Binding-site contacts:
Ligand atom C7 contacts residue ARG701 of chain 1.A at 4.2 Å.
Ligand atom C3 contacts residue ASN698 of chain 1.A at 3.8 Å.
Ligand atom O7 contacts residue ARG701 of chain 1.A at 4.0 Å.
Ligand atom C7 contacts residue ARG674 of chain 1.A at 3.9 Å.
Ligand atom C8 contacts residue ASN698 of chain 1.A at 3.5 Å.
Ligand atom C2 contacts residue ASN698 of chain 1.A at 2.5 Å.
Ligand atom C8 contacts residue ARG701 of chain 1.A at 4.0 Å.
Ligand atom N2 contacts residue ASN698 of chain 1.A at 3.0 Å (h-bond).
Ligand atom O7 contacts residue ASN698 of chain 1.A at 3.4 Å (h-bond).
Ligand atom O3 contacts residue ARG701 of chain 1.A at 4.2 Å.
Ligand atom C1 contacts residue ARG674 of chain 1.A at 3.9 Å.
Ligand atom C8 contacts residue ARG674 of chain 1.A at 3.4 Å.
Ligand atom C7 contacts residue ASN698 of chain 1.A at 3.4 Å.
Ligand atom N2 contacts residue ARG674 of chain 1.A at 3.5 Å (salt-bridge).
Ligand atom C5 contacts residue ASN698 of chain 1.A at 3.7 Å.
Ligand atom C4 contacts residue ASN698 of chain 1.A at 4.2 Å.
Ligand atom C1 contacts residue ASN698 of chain 1.A at 1.5 Å.
Ligand atom O5 contacts residue ASN698 of chain 1.A at 2.4 Å (h-bond).
Ligand atom O5 contacts residue ARG695 of chain 1.A at 4.0 Å.
Ligand atom O7 contacts residue SER697 of chain 1.A at 4.1 Å.

The protein below binds the small molecule below.
Small molecule (SMILES): CC(=O)N[C@@H]1[C@@H](O)[C@H](O)[C@@H](CO)O[C@H]1O

Sequence of chain 1.A:
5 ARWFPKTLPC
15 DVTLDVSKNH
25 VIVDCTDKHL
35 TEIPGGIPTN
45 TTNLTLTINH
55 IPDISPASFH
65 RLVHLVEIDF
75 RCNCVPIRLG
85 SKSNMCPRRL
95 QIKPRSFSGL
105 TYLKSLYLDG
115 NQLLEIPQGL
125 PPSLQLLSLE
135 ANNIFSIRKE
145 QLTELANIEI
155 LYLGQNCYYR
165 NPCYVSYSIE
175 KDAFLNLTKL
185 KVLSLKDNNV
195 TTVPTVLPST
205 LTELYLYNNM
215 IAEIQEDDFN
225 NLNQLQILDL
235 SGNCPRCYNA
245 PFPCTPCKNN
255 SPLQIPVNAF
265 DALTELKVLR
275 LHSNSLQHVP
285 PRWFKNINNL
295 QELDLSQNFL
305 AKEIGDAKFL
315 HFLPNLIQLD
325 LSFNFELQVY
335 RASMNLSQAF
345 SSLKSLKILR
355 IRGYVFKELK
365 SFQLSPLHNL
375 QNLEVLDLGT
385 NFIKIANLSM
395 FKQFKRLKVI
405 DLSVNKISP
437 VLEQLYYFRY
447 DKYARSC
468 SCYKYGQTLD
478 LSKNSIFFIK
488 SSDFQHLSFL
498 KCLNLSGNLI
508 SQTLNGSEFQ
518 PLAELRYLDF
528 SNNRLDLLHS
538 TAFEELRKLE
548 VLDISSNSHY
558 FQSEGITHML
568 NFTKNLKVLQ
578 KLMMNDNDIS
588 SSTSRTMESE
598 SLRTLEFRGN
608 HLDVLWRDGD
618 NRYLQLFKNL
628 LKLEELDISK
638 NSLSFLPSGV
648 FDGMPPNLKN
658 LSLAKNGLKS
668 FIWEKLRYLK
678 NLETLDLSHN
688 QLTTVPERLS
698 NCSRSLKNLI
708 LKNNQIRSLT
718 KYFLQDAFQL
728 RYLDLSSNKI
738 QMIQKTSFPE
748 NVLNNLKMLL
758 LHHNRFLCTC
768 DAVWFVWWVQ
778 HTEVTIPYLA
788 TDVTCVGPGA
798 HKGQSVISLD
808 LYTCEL